Sequence of chain 1.B:
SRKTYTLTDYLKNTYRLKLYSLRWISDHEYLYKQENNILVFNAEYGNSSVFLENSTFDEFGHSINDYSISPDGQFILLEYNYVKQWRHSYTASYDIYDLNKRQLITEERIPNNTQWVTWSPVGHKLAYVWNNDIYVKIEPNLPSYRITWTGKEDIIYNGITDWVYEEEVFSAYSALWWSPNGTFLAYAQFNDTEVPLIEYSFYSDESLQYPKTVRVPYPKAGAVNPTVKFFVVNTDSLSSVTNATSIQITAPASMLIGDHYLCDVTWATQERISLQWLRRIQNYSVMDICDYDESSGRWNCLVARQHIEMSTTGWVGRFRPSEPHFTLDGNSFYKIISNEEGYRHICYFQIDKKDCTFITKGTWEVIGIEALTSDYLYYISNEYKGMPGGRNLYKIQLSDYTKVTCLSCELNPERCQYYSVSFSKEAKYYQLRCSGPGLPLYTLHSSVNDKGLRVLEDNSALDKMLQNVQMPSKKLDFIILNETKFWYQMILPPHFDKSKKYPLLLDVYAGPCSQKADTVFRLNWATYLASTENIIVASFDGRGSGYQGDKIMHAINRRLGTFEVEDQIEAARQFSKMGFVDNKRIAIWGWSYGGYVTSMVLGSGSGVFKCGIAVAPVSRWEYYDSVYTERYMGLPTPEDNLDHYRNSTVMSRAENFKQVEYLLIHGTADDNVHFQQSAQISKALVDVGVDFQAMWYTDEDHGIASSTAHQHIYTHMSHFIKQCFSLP

A protein and the small-molecule ligand that binds it are described below.
Small molecule (SMILES): CC(=O)N[C@H]1[C@H](O[C@H]2[C@H](O)[C@@H](NC(C)=O)CO[C@@H]2CO)O[C@H](CO)[C@@H](O)[C@@H]1O

Binding-site contacts:
Ligand atom C8 contacts residue ASN50 of chain 1.B at 4.1 Å.
Ligand atom N2 contacts residue ASN50 of chain 1.B at 3.9 Å.
Ligand atom C7 contacts residue SER56 of chain 1.B at 4.1 Å.
Ligand atom C7 contacts residue ASN50 of chain 1.B at 4.4 Å.
Ligand atom C7 contacts residue ASN55 of chain 1.B at 3.0 Å.
Ligand atom C1 contacts residue ASN55 of chain 1.B at 1.4 Å.
Ligand atom C7 contacts residue VAL48 of chain 1.B at 4.4 Å (hydrophobic).
Ligand atom C3 contacts residue ASN55 of chain 1.B at 3.6 Å.
Ligand atom C5 contacts residue ASN55 of chain 1.B at 3.6 Å.
Ligand atom O7 contacts residue ASN55 of chain 1.B at 3.0 Å (h-bond).
Ligand atom O7 contacts residue SER56 of chain 1.B at 3.4 Å.
Ligand atom C8 contacts residue SER56 of chain 1.B at 4.1 Å.
Ligand atom C8 contacts residue GLU37 of chain 1.B at 4.0 Å.
Ligand atom C8 contacts residue SER57 of chain 1.B at 3.7 Å.
Ligand atom C8 contacts residue ASN55 of chain 1.B at 3.9 Å.
Ligand atom N2 contacts residue ASN55 of chain 1.B at 2.5 Å (h-bond).
Ligand atom O7 contacts residue SER57 of chain 1.B at 2.8 Å (h-bond).
Ligand atom C7 contacts residue SER57 of chain 1.B at 3.6 Å.
Ligand atom C8 contacts residue VAL48 of chain 1.B at 3.3 Å (hydrophobic).
Ligand atom C2 contacts residue ASN55 of chain 1.B at 2.2 Å.
Ligand atom C8 contacts residue PHE49 of chain 1.B at 4.4 Å (hydrophobic).
Ligand atom C4 contacts residue ASN55 of chain 1.B at 4.2 Å.
Ligand atom O5 contacts residue ASN55 of chain 1.B at 2.3 Å (h-bond).